Binding-site contacts:
Ligand atom CAQ contacts residue TYR48 of chain 1.B at 4.2 Å (hydrophobic).
Ligand atom C6 contacts residue ILE52 of chain 1.B at 3.9 Å (hydrophobic).
Ligand atom C4 contacts residue PHE1 of chain 1.B at 3.7 Å (hydrophobic).
Ligand atom O2 contacts residue ILE13 of chain 1.B at 3.7 Å.
Ligand atom O3 contacts residue ASP140 of chain 1.B at 2.6 Å (salt-bridge).
Ligand atom C3 contacts residue ASN135 of chain 1.B at 3.6 Å.
Ligand atom C6 contacts residue TYR48 of chain 1.B at 3.8 Å (hydrophobic).
Ligand atom O6 contacts residue PHE1 of chain 1.B at 2.8 Å (h-bond).
Ligand atom CAO contacts residue TYR48 of chain 1.B at 4.2 Å (hydrophobic).
Ligand atom C3 contacts residue GLN133 of chain 1.B at 4.0 Å.
Ligand atom C6 contacts residue PHE1 of chain 1.B at 3.8 Å (hydrophobic).
Ligand atom CAP contacts residue TYR48 of chain 1.B at 3.5 Å (hydrophobic).
Ligand atom CAM contacts residue ILE52 of chain 1.B at 4.2 Å (hydrophobic).
Ligand atom CAN contacts residue TYR48 of chain 1.B at 3.7 Å (hydrophobic).
Ligand atom C5 contacts residue PHE1 of chain 1.B at 3.6 Å (hydrophobic).
Ligand atom O6 contacts residue TYR48 of chain 1.B at 4.1 Å.
Ligand atom O6 contacts residue ASP47 of chain 1.B at 2.9 Å (salt-bridge).
Ligand atom C4 contacts residue ASN135 of chain 1.B at 3.9 Å.
Ligand atom C4 contacts residue GLN133 of chain 1.B at 3.8 Å.
Ligand atom CAQ contacts residue TYR137 of chain 1.B at 3.8 Å (hydrophobic).
Ligand atom C6 contacts residue ASN46 of chain 1.B at 3.2 Å.
Ligand atom C1 contacts residue PHE1 of chain 1.B at 3.6 Å (hydrophobic).
Ligand atom O3 contacts residue PHE142 of chain 1.B at 3.8 Å.
Ligand atom C2 contacts residue PHE1 of chain 1.B at 3.7 Å (hydrophobic).
Ligand atom O6 contacts residue ASN46 of chain 1.B at 3.0 Å (h-bond).
Ligand atom C4 contacts residue ASP54 of chain 1.B at 3.2 Å.
Ligand atom C3 contacts residue ASP140 of chain 1.B at 3.2 Å.
Ligand atom O5 contacts residue PHE1 of chain 1.B at 2.9 Å (h-bond).
Ligand atom C2 contacts residue ILE13 of chain 1.B at 3.9 Å (hydrophobic).
Ligand atom O3 contacts residue GLN133 of chain 1.B at 3.1 Å (h-bond).
Ligand atom C5 contacts residue ASP54 of chain 1.B at 4.0 Å.
Ligand atom O5 contacts residue ASP47 of chain 1.B at 3.9 Å.
Ligand atom O3 contacts residue ASN135 of chain 1.B at 3.1 Å (h-bond).
Ligand atom C2 contacts residue ASP140 of chain 1.B at 3.8 Å.
Ligand atom CAR contacts residue TYR48 of chain 1.B at 3.8 Å (hydrophobic).
Ligand atom O6 contacts residue ASP54 of chain 1.B at 2.5 Å (salt-bridge).
Ligand atom C6 contacts residue ASP54 of chain 1.B at 3.4 Å.
Ligand atom C5 contacts residue ILE52 of chain 1.B at 3.9 Å (hydrophobic).
Ligand atom C6 contacts residue ASP47 of chain 1.B at 3.7 Å.
Ligand atom O2 contacts residue PHE1 of chain 1.B at 2.7 Å (h-bond).

Sequence of chain 1.B:
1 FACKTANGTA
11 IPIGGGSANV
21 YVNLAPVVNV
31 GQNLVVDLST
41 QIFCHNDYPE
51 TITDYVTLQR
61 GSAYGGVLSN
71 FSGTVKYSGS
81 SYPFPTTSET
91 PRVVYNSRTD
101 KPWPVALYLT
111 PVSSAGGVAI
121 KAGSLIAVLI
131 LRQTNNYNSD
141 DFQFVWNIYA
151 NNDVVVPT

The protein below binds the small molecule below.
Small molecule (SMILES): CCCCCCCO[C@H]1O[C@H](CO)C[C@H](O)[C@@H]1O